Sequence of chain 1.A:
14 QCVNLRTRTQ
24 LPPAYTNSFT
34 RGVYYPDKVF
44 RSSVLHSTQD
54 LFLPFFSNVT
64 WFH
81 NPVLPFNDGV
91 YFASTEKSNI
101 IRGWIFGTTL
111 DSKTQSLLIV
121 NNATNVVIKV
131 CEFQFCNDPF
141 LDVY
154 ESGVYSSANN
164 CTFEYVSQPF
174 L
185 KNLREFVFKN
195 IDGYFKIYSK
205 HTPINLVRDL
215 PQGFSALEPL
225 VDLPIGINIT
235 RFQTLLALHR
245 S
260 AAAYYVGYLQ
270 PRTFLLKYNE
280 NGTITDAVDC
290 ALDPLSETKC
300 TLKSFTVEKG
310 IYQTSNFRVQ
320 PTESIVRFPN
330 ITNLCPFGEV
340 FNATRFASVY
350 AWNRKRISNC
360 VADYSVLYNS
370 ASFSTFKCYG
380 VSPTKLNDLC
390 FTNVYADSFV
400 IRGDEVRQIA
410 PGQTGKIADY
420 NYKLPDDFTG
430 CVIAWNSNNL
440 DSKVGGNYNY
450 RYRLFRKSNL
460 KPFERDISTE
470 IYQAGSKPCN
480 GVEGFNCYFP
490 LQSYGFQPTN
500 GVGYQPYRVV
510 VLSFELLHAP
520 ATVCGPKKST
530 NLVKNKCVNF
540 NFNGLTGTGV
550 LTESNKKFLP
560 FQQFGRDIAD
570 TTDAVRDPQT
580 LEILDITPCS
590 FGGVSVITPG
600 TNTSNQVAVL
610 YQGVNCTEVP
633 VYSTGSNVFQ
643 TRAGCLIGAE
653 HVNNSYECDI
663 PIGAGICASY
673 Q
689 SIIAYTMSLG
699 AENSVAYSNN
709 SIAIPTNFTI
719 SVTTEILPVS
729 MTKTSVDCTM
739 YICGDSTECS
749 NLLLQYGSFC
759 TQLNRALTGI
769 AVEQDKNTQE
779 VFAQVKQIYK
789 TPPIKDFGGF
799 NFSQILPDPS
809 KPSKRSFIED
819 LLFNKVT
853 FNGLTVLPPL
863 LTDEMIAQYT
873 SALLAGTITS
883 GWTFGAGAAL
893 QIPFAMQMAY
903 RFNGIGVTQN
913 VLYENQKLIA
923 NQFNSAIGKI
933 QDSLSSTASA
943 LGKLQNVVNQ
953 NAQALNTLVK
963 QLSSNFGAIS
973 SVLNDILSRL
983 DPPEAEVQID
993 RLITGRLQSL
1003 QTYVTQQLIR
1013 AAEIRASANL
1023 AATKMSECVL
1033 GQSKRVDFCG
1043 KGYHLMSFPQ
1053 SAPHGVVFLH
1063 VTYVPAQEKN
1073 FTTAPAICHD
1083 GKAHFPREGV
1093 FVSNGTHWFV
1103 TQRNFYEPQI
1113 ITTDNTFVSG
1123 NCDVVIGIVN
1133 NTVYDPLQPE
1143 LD

A small-molecule ligand and the protein it binds are described below.
Small molecule (SMILES): CC(=O)N[C@@H]1[C@@H](O)[C@H](O)[C@@H](CO)O[C@H]1O

Binding-site contacts:
Ligand atom C1 contacts residue TYR28 of chain 1.A at 3.6 Å (hydrophobic).
Ligand atom C3 contacts residue ASN61 of chain 1.A at 3.8 Å.
Ligand atom C6 contacts residue TYR28 of chain 1.A at 4.2 Å (hydrophobic).
Ligand atom C4 contacts residue ASN61 of chain 1.A at 4.2 Å.
Ligand atom C8 contacts residue ASN61 of chain 1.A at 3.8 Å.
Ligand atom C2 contacts residue ASN61 of chain 1.A at 2.5 Å.
Ligand atom O5 contacts residue ASN61 of chain 1.A at 2.4 Å (h-bond).
Ligand atom C8 contacts residue ASN30 of chain 1.A at 3.3 Å.
Ligand atom N2 contacts residue ASN61 of chain 1.A at 2.8 Å (h-bond).
Ligand atom O5 contacts residue TYR28 of chain 1.A at 3.6 Å.
Ligand atom C5 contacts residue TYR28 of chain 1.A at 3.6 Å (hydrophobic).
Ligand atom C1 contacts residue ASN61 of chain 1.A at 1.4 Å.
Ligand atom C5 contacts residue ASN61 of chain 1.A at 3.7 Å.
Ligand atom C7 contacts residue ASN61 of chain 1.A at 3.5 Å.
Ligand atom C8 contacts residue SER60 of chain 1.A at 4.4 Å.
Ligand atom O7 contacts residue ASN61 of chain 1.A at 3.9 Å.
Ligand atom C8 contacts residue THR29 of chain 1.A at 4.1 Å.
Ligand atom O6 contacts residue TYR28 of chain 1.A at 3.5 Å.